Binding-site contacts:
Ligand atom C8 contacts residue LEU30 of chain 1.A at 4.0 Å (hydrophobic).
Ligand atom C2 contacts residue ARG140 of chain 1.A at 3.7 Å.
Ligand atom O19 contacts residue GLY28 of chain 1.A at 2.6 Å (h-bond).
Ligand atom O19 contacts residue THR27 of chain 1.A at 3.0 Å (h-bond).
Ligand atom S10 contacts residue GLY21 of chain 1.A at 3.8 Å.
Ligand atom N13 contacts residue THR31 of chain 1.A at 3.0 Å (h-bond).
Ligand atom N12 contacts residue GLY21 of chain 1.A at 3.8 Å.
Ligand atom O19 contacts residue GLY26 of chain 1.A at 3.5 Å.
Ligand atom P16 contacts residue LYS112 of chain 1.A at 3.8 Å.
Ligand atom O18 contacts residue LYS112 of chain 1.A at 3.7 Å.
Ligand atom C1 contacts residue LEU30 of chain 1.A at 4.0 Å (hydrophobic).
Ligand atom C15 contacts residue TYR113 of chain 1.A at 3.4 Å (hydrophobic).
Ligand atom S10 contacts residue MET177 of chain 1.A at 3.8 Å.
Ligand atom O19 contacts residue GLU29 of chain 1.A at 3.6 Å (salt-bridge).
Ligand atom N13 contacts residue LEU34 of chain 1.A at 4.0 Å.
Ligand atom O18 contacts residue LEU30 of chain 1.A at 2.8 Å (h-bond).
Ligand atom P16 contacts residue GLY28 of chain 1.A at 3.8 Å.
Ligand atom O14 contacts residue TYR113 of chain 1.A at 3.4 Å (h-bond).
Ligand atom C6 contacts residue LEU30 of chain 1.A at 3.7 Å (hydrophobic).
Ligand atom C11 contacts residue GLY21 of chain 1.A at 3.6 Å.
Ligand atom O17 contacts residue THR27 of chain 1.A at 3.0 Å (h-bond).
Ligand atom O17 contacts residue LYS112 of chain 1.A at 2.7 Å (salt-bridge).
Ligand atom C1 contacts residue ALA24 of chain 1.A at 3.7 Å (hydrophobic).
Ligand atom C9 contacts residue LEU30 of chain 1.A at 3.4 Å (hydrophobic).
Ligand atom P16 contacts residue THR27 of chain 1.A at 3.6 Å.
Ligand atom P16 contacts residue TYR113 of chain 1.A at 3.5 Å.
Ligand atom C11 contacts residue LEU30 of chain 1.A at 4.0 Å (hydrophobic).
Ligand atom N13 contacts residue VAL17 of chain 1.A at 3.2 Å (h-bond).
Ligand atom O18 contacts residue GLU29 of chain 1.A at 3.5 Å (salt-bridge).
Ligand atom C2 contacts residue ALA24 of chain 1.A at 3.9 Å (hydrophobic).
Ligand atom N13 contacts residue GLY21 of chain 1.A at 3.8 Å.
Ligand atom N13 contacts residue LEU30 of chain 1.A at 3.8 Å.
Ligand atom C6 contacts residue ALA24 of chain 1.A at 3.7 Å (hydrophobic).
Ligand atom S10 contacts residue GLU20 of chain 1.A at 3.4 Å.
Ligand atom C5 contacts residue ALA24 of chain 1.A at 3.8 Å (hydrophobic).
Ligand atom O18 contacts residue TYR113 of chain 1.A at 2.7 Å (h-bond).
Ligand atom O17 contacts residue GLY26 of chain 1.A at 3.7 Å.
Ligand atom N12 contacts residue LEU30 of chain 1.A at 3.4 Å.
Ligand atom C11 contacts residue VAL17 of chain 1.A at 3.9 Å (hydrophobic).
Ligand atom O14 contacts residue LEU30 of chain 1.A at 3.7 Å.

Sequence of chain 1.A:
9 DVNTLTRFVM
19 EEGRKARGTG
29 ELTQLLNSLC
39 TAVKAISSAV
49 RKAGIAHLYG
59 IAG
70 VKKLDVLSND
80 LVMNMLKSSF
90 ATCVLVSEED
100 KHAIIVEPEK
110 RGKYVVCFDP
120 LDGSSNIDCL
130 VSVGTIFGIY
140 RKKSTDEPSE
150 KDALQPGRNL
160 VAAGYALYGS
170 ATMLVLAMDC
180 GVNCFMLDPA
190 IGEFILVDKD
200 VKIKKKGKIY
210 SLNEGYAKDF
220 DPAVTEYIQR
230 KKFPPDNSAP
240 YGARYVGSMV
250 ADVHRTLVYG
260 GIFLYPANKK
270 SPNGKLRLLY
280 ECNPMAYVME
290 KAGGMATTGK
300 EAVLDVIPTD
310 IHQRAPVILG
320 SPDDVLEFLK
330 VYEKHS

A small-molecule ligand and the protein it binds are described below.
Small molecule (SMILES): Nc1nc2c(s1)Cc1cccc(OCP(=O)(O)O)c1-2